A small-molecule ligand and the protein it binds are described below.
Small molecule (SMILES): CC(=O)N[C@@H]1[C@@H](O)[C@H](O)[C@@H](CO)O[C@H]1O

Binding-site contacts:
Ligand atom O7 contacts residue ASN616 of chain 1.C at 3.0 Å (h-bond).
Ligand atom O7 contacts residue THR618 of chain 1.C at 3.7 Å.
Ligand atom N2 contacts residue ASN616 of chain 1.C at 2.9 Å (h-bond).
Ligand atom C3 contacts residue ASN616 of chain 1.C at 3.8 Å.
Ligand atom C8 contacts residue THR618 of chain 1.C at 3.8 Å.
Ligand atom C7 contacts residue THR618 of chain 1.C at 4.2 Å.
Ligand atom C2 contacts residue ASN616 of chain 1.C at 2.4 Å.
Ligand atom O5 contacts residue ASN616 of chain 1.C at 2.3 Å (h-bond).
Ligand atom C8 contacts residue ASN616 of chain 1.C at 4.3 Å.
Ligand atom C7 contacts residue ASN616 of chain 1.C at 3.1 Å.
Ligand atom C4 contacts residue ASN616 of chain 1.C at 4.2 Å.
Ligand atom C1 contacts residue ASN616 of chain 1.C at 1.4 Å.
Ligand atom C5 contacts residue ASN616 of chain 1.C at 3.6 Å.

Sequence of chain 1.C:
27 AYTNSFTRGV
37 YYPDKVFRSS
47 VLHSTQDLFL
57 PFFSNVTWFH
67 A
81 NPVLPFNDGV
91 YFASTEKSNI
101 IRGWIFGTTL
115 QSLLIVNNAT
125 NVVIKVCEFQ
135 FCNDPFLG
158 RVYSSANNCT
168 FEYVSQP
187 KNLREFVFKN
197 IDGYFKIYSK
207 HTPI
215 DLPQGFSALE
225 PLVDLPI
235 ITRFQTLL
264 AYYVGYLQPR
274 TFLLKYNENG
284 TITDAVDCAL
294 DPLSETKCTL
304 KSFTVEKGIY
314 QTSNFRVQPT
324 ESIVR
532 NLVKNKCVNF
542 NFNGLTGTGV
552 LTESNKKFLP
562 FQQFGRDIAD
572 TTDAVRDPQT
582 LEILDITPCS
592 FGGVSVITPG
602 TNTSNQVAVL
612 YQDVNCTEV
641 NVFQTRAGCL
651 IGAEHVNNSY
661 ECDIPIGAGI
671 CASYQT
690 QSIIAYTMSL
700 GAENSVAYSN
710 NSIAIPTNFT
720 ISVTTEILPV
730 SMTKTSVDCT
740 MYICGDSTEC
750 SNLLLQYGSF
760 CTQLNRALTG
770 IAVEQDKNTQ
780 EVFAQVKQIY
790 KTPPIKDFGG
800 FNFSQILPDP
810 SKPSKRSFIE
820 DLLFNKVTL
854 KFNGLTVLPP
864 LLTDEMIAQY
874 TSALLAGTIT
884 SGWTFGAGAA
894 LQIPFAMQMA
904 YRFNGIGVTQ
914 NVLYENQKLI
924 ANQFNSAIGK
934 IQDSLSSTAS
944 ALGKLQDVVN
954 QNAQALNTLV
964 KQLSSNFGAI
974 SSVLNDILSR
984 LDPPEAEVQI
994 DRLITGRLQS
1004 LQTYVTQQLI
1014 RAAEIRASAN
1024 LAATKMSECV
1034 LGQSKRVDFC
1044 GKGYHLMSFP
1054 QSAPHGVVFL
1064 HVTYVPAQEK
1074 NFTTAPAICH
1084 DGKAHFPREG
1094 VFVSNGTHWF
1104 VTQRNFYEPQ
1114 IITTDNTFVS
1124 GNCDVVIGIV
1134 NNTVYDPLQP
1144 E